Sequence of chain 1.C:
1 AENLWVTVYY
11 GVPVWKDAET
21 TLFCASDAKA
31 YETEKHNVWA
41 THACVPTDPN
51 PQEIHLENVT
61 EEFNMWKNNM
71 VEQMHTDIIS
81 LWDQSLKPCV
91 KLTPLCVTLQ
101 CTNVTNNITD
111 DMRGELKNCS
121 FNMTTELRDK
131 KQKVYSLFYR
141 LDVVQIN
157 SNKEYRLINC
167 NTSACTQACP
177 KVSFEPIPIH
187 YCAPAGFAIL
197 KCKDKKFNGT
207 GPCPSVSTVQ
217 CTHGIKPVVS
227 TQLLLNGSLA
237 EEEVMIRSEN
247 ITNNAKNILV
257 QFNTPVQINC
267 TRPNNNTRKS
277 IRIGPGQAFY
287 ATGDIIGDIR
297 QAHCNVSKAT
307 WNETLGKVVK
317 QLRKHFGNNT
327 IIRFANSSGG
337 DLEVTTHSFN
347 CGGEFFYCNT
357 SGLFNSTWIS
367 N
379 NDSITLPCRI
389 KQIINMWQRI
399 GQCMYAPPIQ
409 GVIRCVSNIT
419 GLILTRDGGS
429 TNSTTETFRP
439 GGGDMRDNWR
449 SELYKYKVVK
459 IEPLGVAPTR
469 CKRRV

This protein binds this small molecule.
Small molecule (SMILES): CC(=O)N[C@H]1[C@H](O[C@H]2[C@H](O)[C@@H](NC(C)=O)CO[C@@H]2CO)O[C@H](CO)[C@@H](O)[C@@H]1O

Binding-site contacts:
Ligand atom O7 contacts residue THR168 of chain 1.C at 3.8 Å.
Ligand atom O6 contacts residue VAL144 of chain 1.C at 3.3 Å.
Ligand atom N2 contacts residue THR168 of chain 1.C at 4.3 Å.
Ligand atom C6 contacts residue VAL144 of chain 1.C at 4.2 Å (hydrophobic).
Ligand atom C5 contacts residue ARG162 of chain 1.C at 3.9 Å.
Ligand atom C1 contacts residue ASN167 of chain 1.C at 1.4 Å.
Ligand atom C1 contacts residue ARG162 of chain 1.C at 4.3 Å.
Ligand atom O6 contacts residue ILE164 of chain 1.C at 3.4 Å.
Ligand atom C8 contacts residue THR168 of chain 1.C at 3.6 Å.
Ligand atom C6 contacts residue ILE164 of chain 1.C at 3.9 Å (hydrophobic).
Ligand atom O5 contacts residue ARG162 of chain 1.C at 3.2 Å (salt-bridge).
Ligand atom C7 contacts residue THR168 of chain 1.C at 3.8 Å.
Ligand atom O6 contacts residue ARG162 of chain 1.C at 2.7 Å (salt-bridge).
Ligand atom O4 contacts residue ILE164 of chain 1.C at 4.4 Å.
Ligand atom N2 contacts residue ASN167 of chain 1.C at 2.9 Å (h-bond).
Ligand atom O5 contacts residue ASN167 of chain 1.C at 2.4 Å (h-bond).
Ligand atom C6 contacts residue ARG162 of chain 1.C at 3.4 Å.
Ligand atom O7 contacts residue ASN167 of chain 1.C at 3.8 Å.
Ligand atom C5 contacts residue ILE164 of chain 1.C at 4.2 Å (hydrophobic).
Ligand atom C3 contacts residue ASN167 of chain 1.C at 3.8 Å.
Ligand atom C4 contacts residue ASN167 of chain 1.C at 4.2 Å.
Ligand atom C2 contacts residue ASN167 of chain 1.C at 2.4 Å.
Ligand atom C5 contacts residue ASN167 of chain 1.C at 3.6 Å.
Ligand atom C7 contacts residue ASN167 of chain 1.C at 3.5 Å.